Binding-site contacts:
Ligand atom C4 contacts residue ASN100 of chain 1.H at 4.2 Å.
Ligand atom C1 contacts residue ASN100 of chain 1.H at 1.4 Å.
Ligand atom C5 contacts residue SER102 of chain 1.H at 4.1 Å.
Ligand atom O5 contacts residue ASN100 of chain 1.H at 2.4 Å (h-bond).
Ligand atom O7 contacts residue ASN100 of chain 1.H at 3.0 Å (h-bond).
Ligand atom C8 contacts residue ASN100 of chain 1.H at 4.4 Å.
Ligand atom C3 contacts residue ASN100 of chain 1.H at 3.8 Å.
Ligand atom O5 contacts residue SER102 of chain 1.H at 3.7 Å.
Ligand atom O6 contacts residue SER102 of chain 1.H at 2.8 Å (h-bond).
Ligand atom N2 contacts residue ASN100 of chain 1.H at 2.9 Å (h-bond).
Ligand atom C1 contacts residue SER102 of chain 1.H at 4.0 Å.
Ligand atom C2 contacts residue ASN100 of chain 1.H at 2.5 Å.
Ligand atom C5 contacts residue ASN100 of chain 1.H at 3.7 Å.
Ligand atom C6 contacts residue SER102 of chain 1.H at 3.9 Å.
Ligand atom C7 contacts residue ASN100 of chain 1.H at 3.2 Å.

This small molecule binds to this protein.
Small molecule (SMILES): CC(=O)N[C@@H]1[C@@H](O)[C@H](O)[C@@H](CO)O[C@H]1O

Sequence of chain 1.H:
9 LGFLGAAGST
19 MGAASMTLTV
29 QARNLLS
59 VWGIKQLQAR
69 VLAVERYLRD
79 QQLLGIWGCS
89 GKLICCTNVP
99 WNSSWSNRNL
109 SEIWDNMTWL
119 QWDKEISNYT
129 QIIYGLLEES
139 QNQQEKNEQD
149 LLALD